Sequence of chain 1.D:
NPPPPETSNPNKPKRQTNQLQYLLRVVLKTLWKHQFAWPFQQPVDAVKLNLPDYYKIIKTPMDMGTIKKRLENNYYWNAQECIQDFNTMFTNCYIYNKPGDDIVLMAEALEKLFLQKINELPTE

Sequence of chain 1.C:
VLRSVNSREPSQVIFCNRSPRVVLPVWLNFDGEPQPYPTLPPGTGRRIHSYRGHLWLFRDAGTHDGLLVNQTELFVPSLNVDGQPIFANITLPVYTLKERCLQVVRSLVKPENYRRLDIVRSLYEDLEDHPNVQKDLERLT

Binding-site contacts:
Ligand atom C19 contacts residue HIS59 of chain 1.C at 3.7 Å.
Ligand atom C8 contacts residue ASP104 of chain 1.D at 3.6 Å.
Ligand atom C48 contacts residue TYR61 of chain 1.C at 3.6 Å (hydrophobic).
Ligand atom C21 contacts residue TYR47 of chain 1.C at 3.2 Å (hydrophobic).
Ligand atom C3 contacts residue ARG57 of chain 1.C at 3.6 Å.
Ligand atom C26 contacts residue TYR47 of chain 1.C at 3.6 Å (hydrophobic).
Ligand atom N4 contacts residue TYR47 of chain 1.C at 3.5 Å (h-bond).
Ligand atom O4 contacts residue TYR61 of chain 1.C at 3.3 Å.
Ligand atom C17 contacts residue TYR47 of chain 1.C at 3.6 Å (hydrophobic).
Ligand atom N5 contacts residue ASN99 of chain 1.D at 3.7 Å.
Ligand atom C38 contacts residue LEU51 of chain 1.D at 3.6 Å (hydrophobic).
Ligand atom S2 contacts residue PRO41 of chain 1.D at 3.4 Å (h-bond).
Ligand atom O3 contacts residue SER60 of chain 1.C at 2.6 Å (h-bond).
Ligand atom C18 contacts residue HIS59 of chain 1.C at 3.3 Å.
Ligand atom C7 contacts residue HIS59 of chain 1.C at 3.6 Å.
Ligand atom C22 contacts residue TYR61 of chain 1.C at 3.5 Å (hydrophobic).
Ligand atom O3 contacts residue HIS64 of chain 1.C at 2.7 Å (h-bond).
Ligand atom O1 contacts residue ASP104 of chain 1.D at 3.4 Å (salt-bridge).
Ligand atom C19 contacts residue TYR47 of chain 1.C at 3.5 Å (hydrophobic).
Ligand atom CL1 contacts residue TYR47 of chain 1.C at 3.1 Å.
Ligand atom N7 contacts residue ASN99 of chain 1.D at 3.1 Å (h-bond).
Ligand atom N3 contacts residue HIS59 of chain 1.C at 3.0 Å (h-bond).
Ligand atom C46 contacts residue ILE105 of chain 1.D at 3.4 Å (hydrophobic).
Ligand atom C6 contacts residue HIS59 of chain 1.C at 3.7 Å.
Ligand atom C42 contacts residue ILE105 of chain 1.D at 3.6 Å (hydrophobic).
Ligand atom O6 contacts residue HIS64 of chain 1.C at 3.3 Å.
Ligand atom C17 contacts residue HIS59 of chain 1.C at 3.6 Å.
Ligand atom C19 contacts residue TRP66 of chain 1.C at 3.7 Å (hydrophobic).
Ligand atom O6 contacts residue PHE40 of chain 1.C at 3.6 Å.
Ligand atom C9 contacts residue ASP104 of chain 1.D at 3.4 Å.
Ligand atom C20 contacts residue TRP66 of chain 1.C at 3.6 Å (hydrophobic).
Ligand atom C29 contacts residue ASN99 of chain 1.D at 3.0 Å.
Ligand atom N8 contacts residue ASN99 of chain 1.D at 3.6 Å.
Ligand atom O2 contacts residue TYR47 of chain 1.C at 2.8 Å (h-bond).
Ligand atom S2 contacts residue LEU51 of chain 1.D at 3.7 Å.
Ligand atom CL1 contacts residue ASP104 of chain 1.D at 3.3 Å.
Ligand atom C49 contacts residue TYR61 of chain 1.C at 3.4 Å (hydrophobic).
Ligand atom C33 contacts residue PRO41 of chain 1.D at 3.6 Å (hydrophobic).
Ligand atom C45 contacts residue TRP40 of chain 1.D at 3.5 Å (hydrophobic).
Ligand atom C47 contacts residue TYR61 of chain 1.C at 3.6 Å (hydrophobic).

A protein and the small-molecule ligand that binds it are described below.
Small molecule (SMILES): Cc1cc([C@H](C(=O)N2C[C@H](O)C[C@H]2C(=O)N[C@@H](CC(=O)NCCCCNC(=O)C[C@@H]2N=C(c3ccc(Cl)cc3)c3c(sc(C)c3C)-n3c(C)nnc32)c2ccc(-c3scnc3C)cc2)C(C)C)on1